Sequence of chain 1.JA:
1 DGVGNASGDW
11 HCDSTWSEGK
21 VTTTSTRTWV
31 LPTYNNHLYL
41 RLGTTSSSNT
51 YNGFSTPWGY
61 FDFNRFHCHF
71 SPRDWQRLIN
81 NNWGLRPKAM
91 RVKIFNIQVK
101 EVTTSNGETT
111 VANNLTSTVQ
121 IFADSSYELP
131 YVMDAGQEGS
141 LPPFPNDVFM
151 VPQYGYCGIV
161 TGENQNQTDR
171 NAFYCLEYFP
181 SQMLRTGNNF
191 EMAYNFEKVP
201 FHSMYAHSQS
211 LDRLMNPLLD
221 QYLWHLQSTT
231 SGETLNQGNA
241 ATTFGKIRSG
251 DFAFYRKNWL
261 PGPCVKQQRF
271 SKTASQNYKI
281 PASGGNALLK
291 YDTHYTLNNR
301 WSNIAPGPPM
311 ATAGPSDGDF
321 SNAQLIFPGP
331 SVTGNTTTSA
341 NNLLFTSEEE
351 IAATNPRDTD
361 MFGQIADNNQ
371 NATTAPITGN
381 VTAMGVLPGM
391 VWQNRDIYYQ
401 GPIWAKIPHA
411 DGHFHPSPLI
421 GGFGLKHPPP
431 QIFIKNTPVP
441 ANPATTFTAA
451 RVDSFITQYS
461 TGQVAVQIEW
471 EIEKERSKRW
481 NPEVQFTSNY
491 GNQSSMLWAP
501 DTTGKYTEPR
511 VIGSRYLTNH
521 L

This protein binds this small molecule.
Small molecule (SMILES): Nc1ncnc2c1ncn2[C@H]1C[C@H](O)[C@@H](COP(=O)(O)O)O1

Binding-site contacts:
Ligand atom C6 contacts residue PRO416 of chain 1.JA at 3.0 Å (hydrophobic).
Ligand atom O3P contacts residue LYS198 of chain 1.JA at 4.5 Å.
Ligand atom N6 contacts residue GLY424 of chain 1.JA at 3.8 Å.
Ligand atom C8 contacts residue PRO200 of chain 1.JA at 4.4 Å (hydrophobic).
Ligand atom C6 contacts residue SER417 of chain 1.JA at 4.5 Å.
Ligand atom C5 contacts residue PRO200 of chain 1.JA at 3.8 Å (hydrophobic).
Ligand atom C6 contacts residue VAL199 of chain 1.JA at 4.3 Å (hydrophobic).
Ligand atom C2 contacts residue VAL199 of chain 1.JA at 4.2 Å (hydrophobic).
Ligand atom C2 contacts residue GLY424 of chain 1.JA at 4.1 Å.
Ligand atom N1 contacts residue VAL199 of chain 1.JA at 3.7 Å.
Ligand atom C5 contacts residue PRO416 of chain 1.JA at 3.6 Å (hydrophobic).
Ligand atom N6 contacts residue PRO416 of chain 1.JA at 3.1 Å (h-bond).
Ligand atom C4 contacts residue PRO200 of chain 1.JA at 4.1 Å (hydrophobic).
Ligand atom N3 contacts residue PRO416 of chain 1.JA at 4.1 Å.
Ligand atom O3P contacts residue PRO200 of chain 1.JA at 3.9 Å.
Ligand atom N6 contacts residue SER417 of chain 1.JA at 3.8 Å.
Ligand atom C8 contacts residue HIS415 of chain 1.JA at 3.6 Å.
Ligand atom O1P contacts residue PRO200 of chain 1.JA at 4.1 Å.
Ligand atom N6 contacts residue VAL199 of chain 1.JA at 4.5 Å.
Ligand atom C6 contacts residue PRO200 of chain 1.JA at 4.0 Å (hydrophobic).
Ligand atom C6 contacts residue GLY424 of chain 1.JA at 4.5 Å.
Ligand atom N1 contacts residue GLY424 of chain 1.JA at 3.5 Å (h-bond).
Ligand atom N1 contacts residue PRO200 of chain 1.JA at 4.1 Å.
Ligand atom N7 contacts residue ASN394 of chain 1.JA at 4.3 Å.
Ligand atom N7 contacts residue SER417 of chain 1.JA at 4.4 Å.
Ligand atom C1' contacts residue PRO416 of chain 1.JA at 4.5 Å (hydrophobic).
Ligand atom N7 contacts residue PRO416 of chain 1.JA at 4.4 Å.
Ligand atom N9 contacts residue PRO416 of chain 1.JA at 4.2 Å.
Ligand atom C2 contacts residue PRO200 of chain 1.JA at 4.1 Å (hydrophobic).
Ligand atom N7 contacts residue PRO200 of chain 1.JA at 4.0 Å.
Ligand atom N1 contacts residue PRO416 of chain 1.JA at 3.2 Å (h-bond).
Ligand atom C2' contacts residue HIS415 of chain 1.JA at 3.9 Å.
Ligand atom C2 contacts residue PRO416 of chain 1.JA at 3.9 Å (hydrophobic).
Ligand atom N6 contacts residue PRO200 of chain 1.JA at 4.4 Å.
Ligand atom C4 contacts residue PRO416 of chain 1.JA at 4.0 Å (hydrophobic).
Ligand atom P contacts residue PRO200 of chain 1.JA at 4.5 Å.
Ligand atom N9 contacts residue PRO200 of chain 1.JA at 4.4 Å.
Ligand atom N7 contacts residue HIS415 of chain 1.JA at 3.8 Å.
Ligand atom N3 contacts residue PRO200 of chain 1.JA at 4.2 Å.